A small-molecule ligand and the protein it binds are described below.
Small molecule (SMILES): CC(=O)N[C@@H]1[C@@H](O)[C@H](O)[C@@H](CO)O[C@H]1O

Sequence of chain 1.B:
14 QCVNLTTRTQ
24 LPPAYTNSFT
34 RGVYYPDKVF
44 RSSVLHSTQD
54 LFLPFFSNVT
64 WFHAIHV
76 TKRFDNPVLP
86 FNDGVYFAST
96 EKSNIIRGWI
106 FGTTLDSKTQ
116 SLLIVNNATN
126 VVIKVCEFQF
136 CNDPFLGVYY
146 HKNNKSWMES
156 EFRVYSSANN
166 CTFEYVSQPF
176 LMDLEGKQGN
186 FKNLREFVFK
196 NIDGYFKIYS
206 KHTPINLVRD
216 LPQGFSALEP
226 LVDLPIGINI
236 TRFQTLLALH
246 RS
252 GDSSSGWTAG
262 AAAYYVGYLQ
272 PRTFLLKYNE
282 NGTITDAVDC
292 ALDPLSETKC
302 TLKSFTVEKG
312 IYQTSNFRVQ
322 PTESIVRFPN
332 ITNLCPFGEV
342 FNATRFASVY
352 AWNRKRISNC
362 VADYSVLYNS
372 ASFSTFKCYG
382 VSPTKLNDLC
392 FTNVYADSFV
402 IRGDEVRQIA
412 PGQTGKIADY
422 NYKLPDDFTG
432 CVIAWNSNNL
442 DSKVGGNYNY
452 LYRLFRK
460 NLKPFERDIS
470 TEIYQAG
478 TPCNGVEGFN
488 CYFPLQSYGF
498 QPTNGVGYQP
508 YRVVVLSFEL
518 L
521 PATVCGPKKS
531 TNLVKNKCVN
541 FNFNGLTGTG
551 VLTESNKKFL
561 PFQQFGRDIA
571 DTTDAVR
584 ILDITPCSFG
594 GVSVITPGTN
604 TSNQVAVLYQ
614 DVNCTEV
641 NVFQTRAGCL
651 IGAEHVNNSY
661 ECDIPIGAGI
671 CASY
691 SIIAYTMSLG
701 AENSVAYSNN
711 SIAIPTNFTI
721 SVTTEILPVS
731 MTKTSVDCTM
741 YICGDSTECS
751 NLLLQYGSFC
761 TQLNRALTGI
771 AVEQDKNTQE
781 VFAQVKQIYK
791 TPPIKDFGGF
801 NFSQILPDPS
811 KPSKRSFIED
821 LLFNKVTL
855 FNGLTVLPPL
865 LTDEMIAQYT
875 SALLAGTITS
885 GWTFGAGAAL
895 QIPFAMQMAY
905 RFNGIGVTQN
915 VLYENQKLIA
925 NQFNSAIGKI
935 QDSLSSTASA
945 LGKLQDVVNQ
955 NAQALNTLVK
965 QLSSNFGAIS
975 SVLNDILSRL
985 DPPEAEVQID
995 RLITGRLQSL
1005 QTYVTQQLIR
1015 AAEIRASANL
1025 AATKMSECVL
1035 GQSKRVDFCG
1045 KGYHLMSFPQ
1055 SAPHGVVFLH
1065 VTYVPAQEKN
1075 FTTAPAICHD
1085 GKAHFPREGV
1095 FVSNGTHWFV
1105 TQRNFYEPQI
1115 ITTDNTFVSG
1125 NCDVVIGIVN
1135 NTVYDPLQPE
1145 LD

Binding-site contacts:
Ligand atom C2 contacts residue GLU132 of chain 1.B at 4.4 Å.
Ligand atom C4 contacts residue ASN165 of chain 1.B at 4.2 Å.
Ligand atom C7 contacts residue ASN164 of chain 1.B at 4.1 Å.
Ligand atom O7 contacts residue ASN165 of chain 1.B at 3.7 Å.
Ligand atom N2 contacts residue ASN165 of chain 1.B at 2.9 Å (h-bond).
Ligand atom C7 contacts residue GLU132 of chain 1.B at 3.7 Å.
Ligand atom C5 contacts residue ASN165 of chain 1.B at 3.6 Å.
Ligand atom C7 contacts residue ASN165 of chain 1.B at 3.5 Å.
Ligand atom C1 contacts residue ASN165 of chain 1.B at 1.4 Å.
Ligand atom C2 contacts residue ASN165 of chain 1.B at 2.4 Å.
Ligand atom C8 contacts residue ASN164 of chain 1.B at 3.7 Å.
Ligand atom N2 contacts residue GLU132 of chain 1.B at 3.6 Å.
Ligand atom C3 contacts residue ASN165 of chain 1.B at 3.8 Å.
Ligand atom O5 contacts residue ASN165 of chain 1.B at 2.4 Å (h-bond).
Ligand atom C8 contacts residue GLU132 of chain 1.B at 3.3 Å.
Ligand atom O7 contacts residue ASN164 of chain 1.B at 3.6 Å (h-bond).